The protein below binds the small molecule below.
Small molecule (SMILES): O=P(O)(O)OC[C@H]1O[C@@H](n2cnc3c(Cl)[nH+]cnc32)[C@H](O)[C@@H]1O

Binding-site contacts:
Ligand atom O3' contacts residue ASP234 of chain 2.A at 2.5 Å (salt-bridge).
Ligand atom P contacts residue TYR281 of chain 2.A at 3.6 Å.
Ligand atom C2 contacts residue SER199 of chain 2.A at 3.6 Å.
Ligand atom O5' contacts residue GLY235 of chain 2.A at 3.5 Å.
Ligand atom O3P contacts residue GLY257 of chain 2.A at 2.9 Å (h-bond).
Ligand atom O1P contacts residue SER199 of chain 2.A at 3.5 Å (h-bond).
Ligand atom C6 contacts residue CYS201 of chain 2.A at 2.1 Å (hydrophobic).
Ligand atom C2' contacts residue ASP234 of chain 2.A at 3.5 Å.
Ligand atom O2P contacts residue SER258 of chain 2.A at 3.3 Å (h-bond).
Ligand atom C6 contacts residue SER199 of chain 2.A at 3.5 Å.
Ligand atom O4' contacts residue SER199 of chain 2.A at 3.7 Å.
Ligand atom O2P contacts residue TYR281 of chain 2.A at 2.5 Å (h-bond).
Ligand atom N1 contacts residue SER199 of chain 2.A at 3.6 Å.
Ligand atom C5 contacts residue SER199 of chain 2.A at 3.6 Å.
Ligand atom P contacts residue SER258 of chain 2.A at 3.8 Å.
Ligand atom O3' contacts residue MET255 of chain 2.A at 3.4 Å (h-bond).
Ligand atom N7 contacts residue PRO197 of chain 2.A at 3.7 Å.
Ligand atom O4' contacts residue ASP234 of chain 2.A at 3.5 Å (salt-bridge).
Ligand atom C8 contacts residue PRO197 of chain 2.A at 3.8 Å (hydrophobic).
Ligand atom C3' contacts residue SER68 of chain 2.A at 3.4 Å.
Ligand atom C4' contacts residue SER68 of chain 2.A at 3.8 Å.
Ligand atom O2' contacts residue ASP234 of chain 2.A at 2.6 Å (salt-bridge).
Ligand atom C1' contacts residue ASP234 of chain 2.A at 3.4 Å.
Ligand atom C4 contacts residue SER199 of chain 2.A at 3.6 Å.
Ligand atom N1 contacts residue CYS201 of chain 2.A at 3.1 Å (h-bond).
Ligand atom N1 contacts residue ILE200 of chain 2.A at 3.5 Å.
Ligand atom O3' contacts residue SER68 of chain 2.A at 2.7 Å (h-bond).
Ligand atom C4' contacts residue ASP234 of chain 2.A at 3.1 Å.
Ligand atom O4' contacts residue GLY235 of chain 2.A at 3.4 Å.
Ligand atom O1P contacts residue GLY236 of chain 2.A at 2.9 Å (h-bond).
Ligand atom C2 contacts residue ILE200 of chain 2.A at 3.5 Å (hydrophobic).
Ligand atom C8 contacts residue GLY194 of chain 2.A at 3.7 Å.
Ligand atom C2 contacts residue MET70 of chain 2.A at 3.7 Å (hydrophobic).
Ligand atom N3 contacts residue SER199 of chain 2.A at 3.6 Å.
Ligand atom N7 contacts residue CYS201 of chain 2.A at 3.4 Å (h-bond).
Ligand atom O3P contacts residue SER258 of chain 2.A at 3.1 Å (h-bond).
Ligand atom C5 contacts residue CYS201 of chain 2.A at 2.9 Å (hydrophobic).
Ligand atom C3' contacts residue ASP234 of chain 2.A at 3.2 Å.
Ligand atom O5' contacts residue SER199 of chain 2.A at 3.2 Å (h-bond).
Ligand atom C5' contacts residue TYR281 of chain 2.A at 3.3 Å (hydrophobic).

Sequence of chain 2.A:
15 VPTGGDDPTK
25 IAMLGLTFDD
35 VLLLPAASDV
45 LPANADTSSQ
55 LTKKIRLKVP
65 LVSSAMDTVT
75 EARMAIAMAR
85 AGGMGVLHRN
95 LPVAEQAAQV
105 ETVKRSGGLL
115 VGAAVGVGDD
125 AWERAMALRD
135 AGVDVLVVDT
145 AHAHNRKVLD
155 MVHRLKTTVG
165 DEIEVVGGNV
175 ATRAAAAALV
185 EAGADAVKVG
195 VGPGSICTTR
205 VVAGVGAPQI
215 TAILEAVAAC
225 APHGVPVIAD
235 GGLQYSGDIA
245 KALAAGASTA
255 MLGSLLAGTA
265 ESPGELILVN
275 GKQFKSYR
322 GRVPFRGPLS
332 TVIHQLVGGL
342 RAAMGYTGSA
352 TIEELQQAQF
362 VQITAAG